Binding-site contacts:
Ligand atom C08 contacts residue HIS440 of chain 2.B at 3.6 Å.
Ligand atom F14 contacts residue PHE330 of chain 2.B at 3.0 Å.
Ligand atom C02 contacts residue TRP85 of chain 2.B at 3.3 Å (hydrophobic).
Ligand atom C09 contacts residue SER200 of chain 2.B at 3.6 Å.
Ligand atom C04 contacts residue TRP85 of chain 2.B at 3.6 Å (hydrophobic).
Ligand atom C08 contacts residue SER200 of chain 2.B at 2.3 Å.
Ligand atom F15 contacts residue SER200 of chain 2.B at 3.1 Å.
Ligand atom F14 contacts residue SER200 of chain 2.B at 2.7 Å.
Ligand atom O12 contacts residue ALA201 of chain 2.B at 2.6 Å (h-bond).
Ligand atom F15 contacts residue TRP233 of chain 2.B at 3.1 Å.
Ligand atom C07 contacts residue GLU199 of chain 2.B at 3.3 Å.
Ligand atom F15 contacts residue SER120 of chain 2.B at 3.5 Å.
Ligand atom N06 contacts residue HIS440 of chain 2.B at 3.9 Å.
Ligand atom F14 contacts residue SER120 of chain 2.B at 4.0 Å.
Ligand atom C05 contacts residue HIS440 of chain 2.B at 3.3 Å.
Ligand atom F15 contacts residue ALA201 of chain 2.B at 3.7 Å.
Ligand atom C13 contacts residue SER200 of chain 2.B at 2.5 Å.
Ligand atom C01 contacts residue GLY119 of chain 2.B at 4.0 Å.
Ligand atom C11 contacts residue HIS440 of chain 2.B at 3.7 Å.
Ligand atom O12 contacts residue GLY118 of chain 2.B at 3.7 Å.
Ligand atom C01 contacts residue TYR131 of chain 2.B at 3.9 Å (hydrophobic).
Ligand atom C13 contacts residue SER120 of chain 2.B at 3.2 Å.
Ligand atom C11 contacts residue GLY119 of chain 2.B at 3.8 Å.
Ligand atom F14 contacts residue HIS440 of chain 2.B at 3.5 Å.
Ligand atom C07 contacts residue HIS440 of chain 2.B at 3.4 Å.
Ligand atom C08 contacts residue GLY119 of chain 2.B at 3.7 Å.
Ligand atom O12 contacts residue GLY119 of chain 2.B at 2.8 Å (h-bond).
Ligand atom C01 contacts residue TRP85 of chain 2.B at 3.7 Å (hydrophobic).
Ligand atom C11 contacts residue ALA201 of chain 2.B at 3.3 Å (hydrophobic).
Ligand atom C07 contacts residue SER200 of chain 2.B at 2.8 Å.
Ligand atom C11 contacts residue SER200 of chain 2.B at 1.4 Å.
Ligand atom C11 contacts residue SER120 of chain 2.B at 3.6 Å.
Ligand atom C05 contacts residue TYR329 of chain 2.B at 3.6 Å (hydrophobic).
Ligand atom C09 contacts residue GLY119 of chain 2.B at 3.8 Å.
Ligand atom C01 contacts residue GLY118 of chain 2.B at 3.8 Å.
Ligand atom O12 contacts residue SER200 of chain 2.B at 2.4 Å (h-bond).
Ligand atom F14 contacts residue PHE400 of chain 2.B at 3.6 Å.
Ligand atom C09 contacts residue SER120 of chain 2.B at 3.3 Å.
Ligand atom O12 contacts residue SER120 of chain 2.B at 2.7 Å (h-bond).
Ligand atom F15 contacts residue PHE289 of chain 2.B at 3.5 Å.

Sequence of chain 2.B:
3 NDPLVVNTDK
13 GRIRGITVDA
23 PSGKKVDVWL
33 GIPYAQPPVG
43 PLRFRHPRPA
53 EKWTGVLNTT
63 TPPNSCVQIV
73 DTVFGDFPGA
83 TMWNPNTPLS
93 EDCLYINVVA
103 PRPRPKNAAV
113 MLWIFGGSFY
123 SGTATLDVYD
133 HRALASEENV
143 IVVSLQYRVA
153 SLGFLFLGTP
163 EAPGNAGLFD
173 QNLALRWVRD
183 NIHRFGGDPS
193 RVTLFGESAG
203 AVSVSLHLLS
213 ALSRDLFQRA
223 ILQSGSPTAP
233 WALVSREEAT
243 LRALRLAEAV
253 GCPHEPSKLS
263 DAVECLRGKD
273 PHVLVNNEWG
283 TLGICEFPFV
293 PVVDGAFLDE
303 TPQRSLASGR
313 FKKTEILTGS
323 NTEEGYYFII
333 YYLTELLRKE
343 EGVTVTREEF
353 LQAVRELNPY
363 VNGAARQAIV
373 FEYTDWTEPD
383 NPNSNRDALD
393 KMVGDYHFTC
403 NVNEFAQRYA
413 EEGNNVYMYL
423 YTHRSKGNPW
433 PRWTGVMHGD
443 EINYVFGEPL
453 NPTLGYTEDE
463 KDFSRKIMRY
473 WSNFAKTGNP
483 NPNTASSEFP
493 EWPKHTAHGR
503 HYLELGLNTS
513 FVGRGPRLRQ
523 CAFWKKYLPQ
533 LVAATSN

The protein below binds the small molecule below.
Small molecule (SMILES): CCC(CC)n1cc([C@H](O)C(F)F)cn1